Sequence of chain 1.A:
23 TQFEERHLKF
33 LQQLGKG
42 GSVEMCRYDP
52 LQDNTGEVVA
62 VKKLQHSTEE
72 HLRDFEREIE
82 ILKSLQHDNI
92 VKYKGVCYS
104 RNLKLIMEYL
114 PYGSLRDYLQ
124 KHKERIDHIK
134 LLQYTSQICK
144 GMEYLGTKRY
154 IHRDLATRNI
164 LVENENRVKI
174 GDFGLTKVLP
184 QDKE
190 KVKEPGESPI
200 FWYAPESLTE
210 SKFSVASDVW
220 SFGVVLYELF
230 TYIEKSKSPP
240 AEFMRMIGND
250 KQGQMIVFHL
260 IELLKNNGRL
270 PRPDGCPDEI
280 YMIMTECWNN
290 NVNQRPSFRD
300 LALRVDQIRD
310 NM

Binding-site contacts:
Ligand atom C6 contacts residue MET110 of chain 1.A at 3.5 Å (hydrophobic).
Ligand atom C15 contacts residue VAL44 of chain 1.A at 3.8 Å (hydrophobic).
Ligand atom C20 contacts residue TYR112 of chain 1.A at 3.7 Å (hydrophobic).
Ligand atom C6 contacts residue ASP175 of chain 1.A at 3.5 Å.
Ligand atom C3 contacts residue ASP175 of chain 1.A at 3.9 Å.
Ligand atom N23 contacts residue ALA61 of chain 1.A at 3.6 Å.
Ligand atom N23 contacts residue LEU164 of chain 1.A at 3.7 Å.
Ligand atom C25 contacts residue GLU111 of chain 1.A at 3.9 Å.
Ligand atom C15 contacts residue GLY37 of chain 1.A at 3.7 Å.
Ligand atom C22 contacts residue GLU111 of chain 1.A at 3.8 Å.
Ligand atom N21 contacts residue TYR112 of chain 1.A at 3.7 Å.
Ligand atom C16 contacts residue VAL44 of chain 1.A at 3.8 Å (hydrophobic).
Ligand atom C2 contacts residue GLU79 of chain 1.A at 3.4 Å.
Ligand atom C7 contacts residue ASP175 of chain 1.A at 3.5 Å.
Ligand atom O10 contacts residue ASP175 of chain 1.A at 3.0 Å (salt-bridge).
Ligand atom C22 contacts residue ALA61 of chain 1.A at 3.9 Å (hydrophobic).
Ligand atom C5 contacts residue MET110 of chain 1.A at 3.7 Å (hydrophobic).
Ligand atom C3 contacts residue GLU79 of chain 1.A at 3.4 Å.
Ligand atom C2 contacts residue MET110 of chain 1.A at 3.7 Å (hydrophobic).
Ligand atom C25 contacts residue VAL92 of chain 1.A at 3.8 Å (hydrophobic).
Ligand atom C15 contacts residue LEU36 of chain 1.A at 3.7 Å (hydrophobic).
Ligand atom C2 contacts residue ASP175 of chain 1.A at 3.7 Å.
Ligand atom C9 contacts residue ASP175 of chain 1.A at 3.9 Å.
Ligand atom C22 contacts residue LEU164 of chain 1.A at 3.7 Å (hydrophobic).
Ligand atom C7 contacts residue VAL92 of chain 1.A at 3.9 Å (hydrophobic).
Ligand atom C2 contacts residue PHE176 of chain 1.A at 3.7 Å (hydrophobic).
Ligand atom O10 contacts residue LEU164 of chain 1.A at 3.7 Å.
Ligand atom C4 contacts residue MET110 of chain 1.A at 3.7 Å (hydrophobic).
Ligand atom N23 contacts residue GLU111 of chain 1.A at 2.9 Å (salt-bridge).
Ligand atom O1 contacts residue GLU79 of chain 1.A at 2.5 Å (salt-bridge).
Ligand atom O1 contacts residue PHE176 of chain 1.A at 3.2 Å (h-bond).
Ligand atom O10 contacts residue GLY174 of chain 1.A at 3.5 Å.
Ligand atom C20 contacts residue LEU113 of chain 1.A at 3.6 Å (hydrophobic).
Ligand atom N21 contacts residue LEU113 of chain 1.A at 3.2 Å (h-bond).
Ligand atom C25 contacts residue LEU164 of chain 1.A at 3.8 Å (hydrophobic).
Ligand atom C26 contacts residue LEU164 of chain 1.A at 3.9 Å (hydrophobic).
Ligand atom N11 contacts residue LEU164 of chain 1.A at 3.9 Å.
Ligand atom C7 contacts residue MET110 of chain 1.A at 3.5 Å (hydrophobic).
Ligand atom C27 contacts residue LEU164 of chain 1.A at 3.8 Å (hydrophobic).
Ligand atom C16 contacts residue LEU36 of chain 1.A at 3.7 Å (hydrophobic).

A protein and the small-molecule ligand that binds it are described below.
Small molecule (SMILES): O=C1Nc2ccccc2-c2ccnc3[nH]cc(c23)[C@@H]1c1ccc(O)cc1